Binding-site contacts:
Ligand atom C20 contacts residue GLY32 of chain 1.B at 3.5 Å.
Ligand atom N1 contacts residue TYR106 of chain 1.B at 3.6 Å.
Ligand atom C24 contacts residue ASN138 of chain 1.B at 3.9 Å.
Ligand atom C1 contacts residue PRO139 of chain 1.B at 3.9 Å (hydrophobic).
Ligand atom C26 contacts residue ASN138 of chain 1.B at 3.6 Å.
Ligand atom C4 contacts residue ASN138 of chain 1.B at 3.7 Å.
Ligand atom C6 contacts residue ASN138 of chain 1.B at 3.8 Å.
Ligand atom C3 contacts residue ASN138 of chain 1.B at 3.6 Å.
Ligand atom O1 contacts residue PRO139 of chain 1.B at 3.4 Å.
Ligand atom C17 contacts residue GLU36 of chain 1.B at 3.4 Å.
Ligand atom C22 contacts residue PHE35 of chain 1.B at 3.7 Å (hydrophobic).
Ligand atom C10 contacts residue TYR106 of chain 1.B at 3.8 Å (hydrophobic).
Ligand atom C23 contacts residue TYR135 of chain 1.B at 3.8 Å (hydrophobic).
Ligand atom C23 contacts residue TYR106 of chain 1.B at 3.8 Å (hydrophobic).
Ligand atom C22 contacts residue TYR106 of chain 1.B at 3.6 Å (hydrophobic).
Ligand atom O27 contacts residue ALA140 of chain 1.B at 3.6 Å.
Ligand atom C11 contacts residue PRO139 of chain 1.B at 3.8 Å (hydrophobic).
Ligand atom C7 contacts residue PRO139 of chain 1.B at 3.4 Å (hydrophobic).
Ligand atom C29 contacts residue GLU36 of chain 1.B at 3.5 Å.
Ligand atom C12 contacts residue PHE35 of chain 1.B at 3.8 Å (hydrophobic).
Ligand atom C6 contacts residue PRO57 of chain 1.B at 3.3 Å (hydrophobic).
Ligand atom C18 contacts residue GLU36 of chain 1.B at 3.5 Å.
Ligand atom C15 contacts residue TYR39 of chain 1.B at 3.4 Å (hydrophobic).
Ligand atom C19 contacts residue GLU36 of chain 1.B at 3.8 Å.
Ligand atom O27 contacts residue PRO139 of chain 1.B at 3.6 Å.
Ligand atom O27 contacts residue ASN138 of chain 1.B at 2.5 Å (h-bond).
Ligand atom C5 contacts residue PRO57 of chain 1.B at 3.8 Å (hydrophobic).
Ligand atom O2 contacts residue GLU36 of chain 1.B at 3.1 Å.
Ligand atom C25 contacts residue LEU136 of chain 1.B at 3.8 Å (hydrophobic).
Ligand atom C20 contacts residue PHE35 of chain 1.B at 3.4 Å (hydrophobic).
Ligand atom N2 contacts residue PRO57 of chain 1.B at 3.6 Å.
Ligand atom N1 contacts residue PHE35 of chain 1.B at 3.7 Å.
Ligand atom C16 contacts residue GLU36 of chain 1.B at 3.2 Å.
Ligand atom C22 contacts residue TYR135 of chain 1.B at 3.6 Å (hydrophobic).
Ligand atom C1 contacts residue PRO57 of chain 1.B at 3.7 Å (hydrophobic).
Ligand atom C10 contacts residue PRO139 of chain 1.B at 3.5 Å (hydrophobic).
Ligand atom C28 contacts residue ALA140 of chain 1.B at 3.7 Å (hydrophobic).
Ligand atom C16 contacts residue HIS40 of chain 1.B at 3.8 Å.
Ligand atom C24 contacts residue PRO57 of chain 1.B at 3.6 Å (hydrophobic).
Ligand atom C24 contacts residue TYR135 of chain 1.B at 3.8 Å (hydrophobic).

Sequence of chain 1.B:
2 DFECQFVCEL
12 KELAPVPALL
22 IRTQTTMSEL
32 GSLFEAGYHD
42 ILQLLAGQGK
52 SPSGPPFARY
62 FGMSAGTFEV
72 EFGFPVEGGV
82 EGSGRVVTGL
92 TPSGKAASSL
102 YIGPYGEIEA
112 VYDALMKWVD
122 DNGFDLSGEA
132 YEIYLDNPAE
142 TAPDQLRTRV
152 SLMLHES

This small molecule binds to this protein.
Small molecule (SMILES): CCNc1cc2oc3c/c(=[NH+]/CC)c(C)cc-3c(-c3ccccc3C(=O)OCC)c2cc1C